This protein binds this small molecule.
Small molecule (SMILES): Cc1ccc(C[C@@]2(C(=O)O)C[C@H]2c2ccccc2)cc1

Sequence of chain 1.B:
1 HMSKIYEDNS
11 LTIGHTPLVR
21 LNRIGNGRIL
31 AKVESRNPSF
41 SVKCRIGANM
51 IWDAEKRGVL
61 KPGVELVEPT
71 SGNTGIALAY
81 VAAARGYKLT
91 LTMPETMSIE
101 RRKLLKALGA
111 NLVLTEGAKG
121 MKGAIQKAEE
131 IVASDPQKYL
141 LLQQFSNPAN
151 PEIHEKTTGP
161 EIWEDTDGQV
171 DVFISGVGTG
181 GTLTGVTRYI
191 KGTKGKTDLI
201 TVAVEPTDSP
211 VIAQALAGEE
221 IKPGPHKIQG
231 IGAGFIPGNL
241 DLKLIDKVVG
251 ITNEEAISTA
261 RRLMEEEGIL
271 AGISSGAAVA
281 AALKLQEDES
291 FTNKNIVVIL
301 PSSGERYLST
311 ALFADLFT

Binding-site contacts:
Ligand atom OAR contacts residue THR74 of chain 1.B at 2.8 Å (h-bond).
Ligand atom OAR contacts residue GLY72 of chain 1.B at 3.1 Å.
Ligand atom CAJ contacts residue GLY72 of chain 1.B at 3.8 Å.
Ligand atom CAK contacts residue GLY72 of chain 1.B at 3.8 Å.
Ligand atom CAC contacts residue MET121 of chain 1.B at 3.6 Å (hydrophobic).
Ligand atom CAL contacts residue GLY72 of chain 1.B at 3.6 Å.
Ligand atom CAA contacts residue ALA233 of chain 1.B at 3.6 Å (hydrophobic).
Ligand atom CAP contacts residue PHE145 of chain 1.B at 3.7 Å (hydrophobic).
Ligand atom CAG contacts residue SER71 of chain 1.B at 3.9 Å.
Ligand atom CAJ contacts residue ASN73 of chain 1.B at 3.8 Å.
Ligand atom OAR contacts residue THR70 of chain 1.B at 3.4 Å (h-bond).
Ligand atom CAT contacts residue GLN229 of chain 1.B at 3.5 Å.
Ligand atom OAS contacts residue THR74 of chain 1.B at 3.7 Å.
Ligand atom CAG contacts residue MET121 of chain 1.B at 3.9 Å (hydrophobic).
Ligand atom CAQ contacts residue THR70 of chain 1.B at 3.4 Å.
Ligand atom CAE contacts residue GLY230 of chain 1.B at 3.3 Å.
Ligand atom CAN contacts residue LYS43 of chain 1.B at 3.6 Å.
Ligand atom CAI contacts residue GLY72 of chain 1.B at 3.6 Å.
Ligand atom CAE contacts residue GLY178 of chain 1.B at 3.9 Å.
Ligand atom CAB contacts residue MET121 of chain 1.B at 3.8 Å (hydrophobic).
Ligand atom CAF contacts residue GLY230 of chain 1.B at 3.4 Å.
Ligand atom CAJ contacts residue GLY230 of chain 1.B at 3.5 Å.
Ligand atom CAH contacts residue SER71 of chain 1.B at 3.9 Å.
Ligand atom CAF contacts residue ILE231 of chain 1.B at 3.7 Å (hydrophobic).
Ligand atom CAT contacts residue SER71 of chain 1.B at 3.7 Å.
Ligand atom CAK contacts residue GLY230 of chain 1.B at 3.7 Å.
Ligand atom CAG contacts residue GLY72 of chain 1.B at 3.5 Å.
Ligand atom CAJ contacts residue PLP1 of chain 1.J at 3.7 Å.
Ligand atom CAQ contacts residue GLN144 of chain 1.B at 3.7 Å.
Ligand atom CAD contacts residue PHE145 of chain 1.B at 3.7 Å (hydrophobic).
Ligand atom OAS contacts residue GLN144 of chain 1.B at 2.8 Å (h-bond).
Ligand atom CAM contacts residue PLP1 of chain 1.J at 3.8 Å.
Ligand atom CAM contacts residue GLY230 of chain 1.B at 3.8 Å.
Ligand atom CAH contacts residue GLY72 of chain 1.B at 3.5 Å.
Ligand atom CAN contacts residue GLN144 of chain 1.B at 3.4 Å.
Ligand atom CAM contacts residue LYS43 of chain 1.B at 3.6 Å.
Ligand atom OAR contacts residue ASN73 of chain 1.B at 2.9 Å (h-bond).
Ligand atom CAQ contacts residue THR74 of chain 1.B at 3.6 Å.
Ligand atom OAS contacts residue THR70 of chain 1.B at 2.7 Å (h-bond).
Ligand atom CAA contacts residue ILE231 of chain 1.B at 3.7 Å (hydrophobic).